Sequence of chain 1.A:
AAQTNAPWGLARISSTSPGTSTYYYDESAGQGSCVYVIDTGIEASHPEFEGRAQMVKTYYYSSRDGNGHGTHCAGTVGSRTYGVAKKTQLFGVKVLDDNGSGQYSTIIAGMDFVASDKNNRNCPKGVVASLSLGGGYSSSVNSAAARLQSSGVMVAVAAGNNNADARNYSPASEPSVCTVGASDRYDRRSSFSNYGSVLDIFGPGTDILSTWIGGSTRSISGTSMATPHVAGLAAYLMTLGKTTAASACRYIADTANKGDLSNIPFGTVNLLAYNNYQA

This small molecule binds to this protein.
Small molecule (SMILES): CC1CCC(NC(=O)Cn2ccnc2)CC1

Binding-site contacts:
Ligand atom C3 contacts residue HIS69 of chain 1.A at 3.6 Å.
Ligand atom C10 contacts residue GLY160 of chain 1.A at 3.5 Å.
Ligand atom C6 contacts residue HIS69 of chain 1.A at 3.7 Å.
Ligand atom C1 contacts residue HIS69 of chain 1.A at 3.2 Å.
Ligand atom N1 contacts residue LEU133 of chain 1.A at 4.2 Å.
Ligand atom N2 contacts residue GLY135 of chain 1.A at 3.5 Å (h-bond).
Ligand atom C3 contacts residue LEU133 of chain 1.A at 4.0 Å (hydrophobic).
Ligand atom C9 contacts residue GLY160 of chain 1.A at 3.5 Å.
Ligand atom C10 contacts residue LEU133 of chain 1.A at 4.1 Å (hydrophobic).
Ligand atom N2 contacts residue GLY160 of chain 1.A at 4.1 Å.
Ligand atom N2 contacts residue GLY134 of chain 1.A at 3.5 Å.
Ligand atom N1 contacts residue GLY134 of chain 1.A at 3.4 Å (h-bond).
Ligand atom C11 contacts residue GLY134 of chain 1.A at 3.2 Å.
Ligand atom O contacts residue SER132 of chain 1.A at 4.0 Å.
Ligand atom C8 contacts residue GLY134 of chain 1.A at 3.5 Å.
Ligand atom C5 contacts residue HIS69 of chain 1.A at 3.8 Å.
Ligand atom O contacts residue GLY134 of chain 1.A at 4.0 Å.
Ligand atom C2 contacts residue GLY100 of chain 1.A at 3.7 Å.
Ligand atom C10 contacts residue ALA159 of chain 1.A at 4.1 Å (hydrophobic).
Ligand atom C11 contacts residue TYR169 of chain 1.A at 4.1 Å (hydrophobic).
Ligand atom C10 contacts residue GLY135 of chain 1.A at 4.2 Å.
Ligand atom C9 contacts residue LEU133 of chain 1.A at 3.8 Å (hydrophobic).
Ligand atom C7 contacts residue LEU133 of chain 1.A at 4.0 Å (hydrophobic).
Ligand atom N2 contacts residue TYR169 of chain 1.A at 3.5 Å.
Ligand atom C contacts residue ASN67 of chain 1.A at 4.1 Å.
Ligand atom C11 contacts residue GLY135 of chain 1.A at 3.5 Å.
Ligand atom C5 contacts residue SER224 of chain 1.A at 4.1 Å.
Ligand atom C2 contacts residue HIS69 of chain 1.A at 3.6 Å.
Ligand atom O contacts residue LEU133 of chain 1.A at 3.5 Å.
Ligand atom C2 contacts residue LEU96 of chain 1.A at 3.6 Å (hydrophobic).
Ligand atom C contacts residue HIS69 of chain 1.A at 3.7 Å.
Ligand atom C10 contacts residue GLY134 of chain 1.A at 3.7 Å.
Ligand atom C10 contacts residue ALA158 of chain 1.A at 4.1 Å (hydrophobic).
Ligand atom C10 contacts residue TYR169 of chain 1.A at 4.1 Å (hydrophobic).
Ligand atom N1 contacts residue GLY160 of chain 1.A at 4.1 Å.
Ligand atom O contacts residue SER224 of chain 1.A at 3.8 Å.
Ligand atom C9 contacts residue GLY134 of chain 1.A at 3.6 Å.
Ligand atom C contacts residue GLY100 of chain 1.A at 3.6 Å.
Ligand atom C7 contacts residue GLY134 of chain 1.A at 3.9 Å.
Ligand atom C3 contacts residue SER132 of chain 1.A at 3.2 Å.